Sequence of chain 1.B:
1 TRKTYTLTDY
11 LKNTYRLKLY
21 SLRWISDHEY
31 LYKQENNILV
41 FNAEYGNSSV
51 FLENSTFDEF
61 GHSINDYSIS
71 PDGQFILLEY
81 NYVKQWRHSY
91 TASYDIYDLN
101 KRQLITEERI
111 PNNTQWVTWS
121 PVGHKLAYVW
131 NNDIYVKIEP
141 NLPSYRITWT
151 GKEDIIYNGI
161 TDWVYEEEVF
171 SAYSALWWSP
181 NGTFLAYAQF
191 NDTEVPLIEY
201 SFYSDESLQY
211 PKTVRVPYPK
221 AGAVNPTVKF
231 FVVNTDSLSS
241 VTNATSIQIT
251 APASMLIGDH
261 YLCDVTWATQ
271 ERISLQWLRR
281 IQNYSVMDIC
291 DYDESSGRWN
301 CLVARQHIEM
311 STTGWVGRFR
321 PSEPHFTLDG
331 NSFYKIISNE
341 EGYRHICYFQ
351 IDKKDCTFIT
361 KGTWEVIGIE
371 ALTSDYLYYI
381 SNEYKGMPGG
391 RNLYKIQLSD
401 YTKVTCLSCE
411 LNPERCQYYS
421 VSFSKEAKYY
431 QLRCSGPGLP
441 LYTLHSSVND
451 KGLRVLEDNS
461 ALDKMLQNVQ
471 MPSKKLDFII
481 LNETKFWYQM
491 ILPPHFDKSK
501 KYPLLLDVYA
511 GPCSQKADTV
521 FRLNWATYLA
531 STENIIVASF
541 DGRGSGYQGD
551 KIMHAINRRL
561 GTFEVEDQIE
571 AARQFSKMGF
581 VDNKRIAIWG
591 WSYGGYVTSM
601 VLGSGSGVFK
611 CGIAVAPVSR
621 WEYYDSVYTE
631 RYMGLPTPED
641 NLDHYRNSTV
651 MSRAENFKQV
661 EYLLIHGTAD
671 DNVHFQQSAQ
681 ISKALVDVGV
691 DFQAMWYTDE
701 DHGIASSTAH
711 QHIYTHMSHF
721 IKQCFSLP

Binding-site contacts:
Ligand atom C2 contacts residue THR183 of chain 1.B at 4.0 Å.
Ligand atom C7 contacts residue ASN234 of chain 1.B at 4.2 Å.
Ligand atom O5 contacts residue ASN181 of chain 1.B at 2.5 Å (h-bond).
Ligand atom O6 contacts residue GLN270 of chain 1.B at 3.6 Å.
Ligand atom O6 contacts residue GLU271 of chain 1.B at 2.6 Å (salt-bridge).
Ligand atom C1 contacts residue ASN181 of chain 1.B at 1.4 Å.
Ligand atom C1 contacts residue GLU271 of chain 1.B at 4.4 Å.
Ligand atom N2 contacts residue GLU271 of chain 1.B at 4.4 Å.
Ligand atom C2 contacts residue GLU294 of chain 1.B at 4.5 Å.
Ligand atom C8 contacts residue PHE184 of chain 1.B at 3.8 Å (hydrophobic).
Ligand atom C7 contacts residue ASN181 of chain 1.B at 3.4 Å.
Ligand atom C6 contacts residue GLU271 of chain 1.B at 3.2 Å.
Ligand atom O5 contacts residue THR183 of chain 1.B at 3.7 Å.
Ligand atom C4 contacts residue GLU294 of chain 1.B at 4.1 Å.
Ligand atom C8 contacts residue TYR292 of chain 1.B at 3.5 Å (hydrophobic).
Ligand atom C5 contacts residue THR183 of chain 1.B at 3.5 Å.
Ligand atom N2 contacts residue ASN181 of chain 1.B at 2.9 Å (h-bond).
Ligand atom N2 contacts residue GLU294 of chain 1.B at 4.4 Å.
Ligand atom O5 contacts residue GLN270 of chain 1.B at 3.4 Å.
Ligand atom C2 contacts residue ASN181 of chain 1.B at 2.5 Å.
Ligand atom C3 contacts residue ASN181 of chain 1.B at 3.8 Å.
Ligand atom C4 contacts residue THR183 of chain 1.B at 4.2 Å.
Ligand atom C1 contacts residue THR183 of chain 1.B at 3.4 Å.
Ligand atom O7 contacts residue ASN234 of chain 1.B at 3.9 Å.
Ligand atom C1 contacts residue GLN270 of chain 1.B at 4.2 Å.
Ligand atom O7 contacts residue THR183 of chain 1.B at 4.2 Å.
Ligand atom C5 contacts residue ASN181 of chain 1.B at 3.7 Å.
Ligand atom C3 contacts residue GLU294 of chain 1.B at 3.4 Å.
Ligand atom O3 contacts residue GLU294 of chain 1.B at 3.7 Å.
Ligand atom N2 contacts residue THR183 of chain 1.B at 4.1 Å.
Ligand atom C3 contacts residue THR183 of chain 1.B at 3.8 Å.
Ligand atom C4 contacts residue ASN181 of chain 1.B at 4.3 Å.
Ligand atom C6 contacts residue GLN270 of chain 1.B at 3.8 Å.
Ligand atom C5 contacts residue GLN270 of chain 1.B at 4.3 Å.
Ligand atom O7 contacts residue ASN181 of chain 1.B at 3.6 Å.
Ligand atom O4 contacts residue GLU294 of chain 1.B at 3.5 Å (salt-bridge).
Ligand atom C8 contacts residue ASN234 of chain 1.B at 3.5 Å.
Ligand atom C8 contacts residue THR183 of chain 1.B at 4.5 Å.

The small molecule below binds the protein below.
Small molecule (SMILES): CC(=O)N[C@H]1[C@H](O[C@H]2[C@H](O)[C@@H](NC(C)=O)CO[C@@H]2CO)O[C@H](CO)[C@@H](O)[C@@H]1O